Binding-site contacts:
Ligand atom S10 contacts residue PHE131 of chain 1.A at 3.5 Å.
Ligand atom C15 contacts residue ALA47 of chain 1.A at 4.0 Å (hydrophobic).
Ligand atom C16 contacts residue PHE131 of chain 1.A at 3.8 Å (hydrophobic).
Ligand atom C3 contacts residue ASP85 of chain 1.A at 4.0 Å.
Ligand atom C13 contacts residue PHE131 of chain 1.A at 3.7 Å (hydrophobic).
Ligand atom C21 contacts residue ILE183 of chain 1.A at 3.9 Å (hydrophobic).
Ligand atom C19 contacts residue PHE135 of chain 1.A at 3.5 Å (hydrophobic).
Ligand atom C16 contacts residue ALA47 of chain 1.A at 3.3 Å (hydrophobic).
Ligand atom C15 contacts residue ASP46 of chain 1.A at 4.0 Å.
Ligand atom C2 contacts residue MET90 of chain 1.A at 3.6 Å (hydrophobic).
Ligand atom C24 contacts residue VAL145 of chain 1.A at 4.0 Å (hydrophobic).
Ligand atom C23 contacts residue ILE183 of chain 1.A at 3.7 Å (hydrophobic).
Ligand atom N9 contacts residue MET90 of chain 1.A at 3.7 Å.
Ligand atom C12 contacts residue GLU94 of chain 1.A at 4.0 Å.
Ligand atom N5 contacts residue ALA47 of chain 1.A at 3.3 Å.
Ligand atom C23 contacts residue VAL147 of chain 1.A at 3.9 Å (hydrophobic).
Ligand atom N4 contacts residue MET90 of chain 1.A at 3.7 Å.
Ligand atom C19 contacts residue GLY134 of chain 1.A at 3.8 Å.
Ligand atom C14 contacts residue LYS50 of chain 1.A at 3.7 Å.
Ligand atom C16 contacts residue ASP46 of chain 1.A at 3.6 Å.
Ligand atom C16 contacts residue ASN43 of chain 1.A at 3.2 Å.
Ligand atom N9 contacts residue PHE131 of chain 1.A at 3.8 Å.
Ligand atom C23 contacts residue MET90 of chain 1.A at 3.7 Å (hydrophobic).
Ligand atom C22 contacts residue ILE183 of chain 1.A at 3.6 Å (hydrophobic).
Ligand atom C6 contacts residue ALA47 of chain 1.A at 3.7 Å (hydrophobic).
Ligand atom C24 contacts residue ILE183 of chain 1.A at 3.8 Å (hydrophobic).
Ligand atom C24 contacts residue LEU40 of chain 1.A at 4.0 Å (hydrophobic).
Ligand atom C12 contacts residue MET90 of chain 1.A at 3.3 Å (hydrophobic).
Ligand atom C15 contacts residue LYS50 of chain 1.A at 4.0 Å.
Ligand atom C8 contacts residue PHE131 of chain 1.A at 3.7 Å (hydrophobic).
Ligand atom C15 contacts residue PHE131 of chain 1.A at 3.6 Å (hydrophobic).
Ligand atom N5 contacts residue THR181 of chain 1.A at 3.8 Å.
Ligand atom N11 contacts residue ASP85 of chain 1.A at 3.1 Å (salt-bridge).
Ligand atom C14 contacts residue VAL88 of chain 1.A at 4.0 Å (hydrophobic).
Ligand atom C24 contacts residue ALA138 of chain 1.A at 3.5 Å (hydrophobic).
Ligand atom C18 contacts residue PHE135 of chain 1.A at 4.0 Å (hydrophobic).
Ligand atom C23 contacts residue LEU99 of chain 1.A at 3.8 Å (hydrophobic).
Ligand atom C14 contacts residue PHE131 of chain 1.A at 3.9 Å (hydrophobic).
Ligand atom C6 contacts residue GLY89 of chain 1.A at 4.0 Å.
Ligand atom C1 contacts residue MET90 of chain 1.A at 3.8 Å (hydrophobic).

The small molecule below binds the protein below.
Small molecule (SMILES): C#CCCCn1cnc(N)c2nc(Sc3ccc(C)cc3C)nc1-2

Sequence of chain 1.A:
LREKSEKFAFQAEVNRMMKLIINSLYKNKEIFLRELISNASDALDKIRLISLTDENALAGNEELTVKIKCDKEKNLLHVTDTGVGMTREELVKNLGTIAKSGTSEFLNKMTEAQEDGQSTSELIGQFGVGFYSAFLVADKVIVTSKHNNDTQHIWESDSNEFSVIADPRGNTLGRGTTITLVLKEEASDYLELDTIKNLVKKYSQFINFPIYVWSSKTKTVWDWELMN